Binding-site contacts:
Ligand atom C6 contacts residue ARG894 of chain 1.C at 4.1 Å.
Ligand atom C2 contacts residue ASN874 of chain 1.C at 2.4 Å.
Ligand atom O3 contacts residue ARG894 of chain 1.C at 2.8 Å (salt-bridge).
Ligand atom C8 contacts residue ARG894 of chain 1.C at 4.1 Å.
Ligand atom C3 contacts residue ARG894 of chain 1.C at 3.7 Å.
Ligand atom C4 contacts residue GLN887 of chain 1.C at 4.4 Å.
Ligand atom O7 contacts residue VAL875 of chain 1.C at 3.4 Å.
Ligand atom C7 contacts residue VAL875 of chain 1.C at 4.3 Å (hydrophobic).
Ligand atom N2 contacts residue ASN874 of chain 1.C at 3.0 Å (h-bond).
Ligand atom N2 contacts residue GLN887 of chain 1.C at 3.1 Å (h-bond).
Ligand atom C1 contacts residue ASN874 of chain 1.C at 1.4 Å.
Ligand atom C7 contacts residue ASN874 of chain 1.C at 3.6 Å.
Ligand atom O3 contacts residue GLN887 of chain 1.C at 4.1 Å.
Ligand atom C8 contacts residue SER876 of chain 1.C at 3.6 Å.
Ligand atom C3 contacts residue ASN874 of chain 1.C at 3.8 Å.
Ligand atom C3 contacts residue GLN887 of chain 1.C at 3.4 Å.
Ligand atom C8 contacts residue GLY885 of chain 1.C at 3.9 Å.
Ligand atom C5 contacts residue ASN874 of chain 1.C at 3.6 Å.
Ligand atom C1 contacts residue GLN887 of chain 1.C at 3.9 Å.
Ligand atom C8 contacts residue LEU886 of chain 1.C at 3.8 Å (hydrophobic).
Ligand atom O7 contacts residue SER876 of chain 1.C at 2.7 Å (h-bond).
Ligand atom C8 contacts residue ASN874 of chain 1.C at 4.2 Å.
Ligand atom N2 contacts residue ARG894 of chain 1.C at 4.5 Å.
Ligand atom C5 contacts residue GLN887 of chain 1.C at 4.3 Å.
Ligand atom C2 contacts residue GLN887 of chain 1.C at 3.6 Å.
Ligand atom O5 contacts residue ASN874 of chain 1.C at 2.3 Å (h-bond).
Ligand atom C8 contacts residue GLN887 of chain 1.C at 3.9 Å.
Ligand atom O5 contacts residue ARG894 of chain 1.C at 3.7 Å.
Ligand atom C7 contacts residue SER876 of chain 1.C at 3.4 Å.
Ligand atom C7 contacts residue GLN887 of chain 1.C at 4.1 Å.
Ligand atom O7 contacts residue ASN874 of chain 1.C at 3.6 Å.
Ligand atom C4 contacts residue ASN874 of chain 1.C at 4.2 Å.

A protein and the small-molecule ligand that binds it are described below.
Small molecule (SMILES): CC(=O)N[C@H]1[C@H](O[C@H]2[C@H](O)[C@@H](NC(C)=O)CO[C@@H]2CO)O[C@H](CO)[C@@H](O)[C@@H]1O

Sequence of chain 1.C:
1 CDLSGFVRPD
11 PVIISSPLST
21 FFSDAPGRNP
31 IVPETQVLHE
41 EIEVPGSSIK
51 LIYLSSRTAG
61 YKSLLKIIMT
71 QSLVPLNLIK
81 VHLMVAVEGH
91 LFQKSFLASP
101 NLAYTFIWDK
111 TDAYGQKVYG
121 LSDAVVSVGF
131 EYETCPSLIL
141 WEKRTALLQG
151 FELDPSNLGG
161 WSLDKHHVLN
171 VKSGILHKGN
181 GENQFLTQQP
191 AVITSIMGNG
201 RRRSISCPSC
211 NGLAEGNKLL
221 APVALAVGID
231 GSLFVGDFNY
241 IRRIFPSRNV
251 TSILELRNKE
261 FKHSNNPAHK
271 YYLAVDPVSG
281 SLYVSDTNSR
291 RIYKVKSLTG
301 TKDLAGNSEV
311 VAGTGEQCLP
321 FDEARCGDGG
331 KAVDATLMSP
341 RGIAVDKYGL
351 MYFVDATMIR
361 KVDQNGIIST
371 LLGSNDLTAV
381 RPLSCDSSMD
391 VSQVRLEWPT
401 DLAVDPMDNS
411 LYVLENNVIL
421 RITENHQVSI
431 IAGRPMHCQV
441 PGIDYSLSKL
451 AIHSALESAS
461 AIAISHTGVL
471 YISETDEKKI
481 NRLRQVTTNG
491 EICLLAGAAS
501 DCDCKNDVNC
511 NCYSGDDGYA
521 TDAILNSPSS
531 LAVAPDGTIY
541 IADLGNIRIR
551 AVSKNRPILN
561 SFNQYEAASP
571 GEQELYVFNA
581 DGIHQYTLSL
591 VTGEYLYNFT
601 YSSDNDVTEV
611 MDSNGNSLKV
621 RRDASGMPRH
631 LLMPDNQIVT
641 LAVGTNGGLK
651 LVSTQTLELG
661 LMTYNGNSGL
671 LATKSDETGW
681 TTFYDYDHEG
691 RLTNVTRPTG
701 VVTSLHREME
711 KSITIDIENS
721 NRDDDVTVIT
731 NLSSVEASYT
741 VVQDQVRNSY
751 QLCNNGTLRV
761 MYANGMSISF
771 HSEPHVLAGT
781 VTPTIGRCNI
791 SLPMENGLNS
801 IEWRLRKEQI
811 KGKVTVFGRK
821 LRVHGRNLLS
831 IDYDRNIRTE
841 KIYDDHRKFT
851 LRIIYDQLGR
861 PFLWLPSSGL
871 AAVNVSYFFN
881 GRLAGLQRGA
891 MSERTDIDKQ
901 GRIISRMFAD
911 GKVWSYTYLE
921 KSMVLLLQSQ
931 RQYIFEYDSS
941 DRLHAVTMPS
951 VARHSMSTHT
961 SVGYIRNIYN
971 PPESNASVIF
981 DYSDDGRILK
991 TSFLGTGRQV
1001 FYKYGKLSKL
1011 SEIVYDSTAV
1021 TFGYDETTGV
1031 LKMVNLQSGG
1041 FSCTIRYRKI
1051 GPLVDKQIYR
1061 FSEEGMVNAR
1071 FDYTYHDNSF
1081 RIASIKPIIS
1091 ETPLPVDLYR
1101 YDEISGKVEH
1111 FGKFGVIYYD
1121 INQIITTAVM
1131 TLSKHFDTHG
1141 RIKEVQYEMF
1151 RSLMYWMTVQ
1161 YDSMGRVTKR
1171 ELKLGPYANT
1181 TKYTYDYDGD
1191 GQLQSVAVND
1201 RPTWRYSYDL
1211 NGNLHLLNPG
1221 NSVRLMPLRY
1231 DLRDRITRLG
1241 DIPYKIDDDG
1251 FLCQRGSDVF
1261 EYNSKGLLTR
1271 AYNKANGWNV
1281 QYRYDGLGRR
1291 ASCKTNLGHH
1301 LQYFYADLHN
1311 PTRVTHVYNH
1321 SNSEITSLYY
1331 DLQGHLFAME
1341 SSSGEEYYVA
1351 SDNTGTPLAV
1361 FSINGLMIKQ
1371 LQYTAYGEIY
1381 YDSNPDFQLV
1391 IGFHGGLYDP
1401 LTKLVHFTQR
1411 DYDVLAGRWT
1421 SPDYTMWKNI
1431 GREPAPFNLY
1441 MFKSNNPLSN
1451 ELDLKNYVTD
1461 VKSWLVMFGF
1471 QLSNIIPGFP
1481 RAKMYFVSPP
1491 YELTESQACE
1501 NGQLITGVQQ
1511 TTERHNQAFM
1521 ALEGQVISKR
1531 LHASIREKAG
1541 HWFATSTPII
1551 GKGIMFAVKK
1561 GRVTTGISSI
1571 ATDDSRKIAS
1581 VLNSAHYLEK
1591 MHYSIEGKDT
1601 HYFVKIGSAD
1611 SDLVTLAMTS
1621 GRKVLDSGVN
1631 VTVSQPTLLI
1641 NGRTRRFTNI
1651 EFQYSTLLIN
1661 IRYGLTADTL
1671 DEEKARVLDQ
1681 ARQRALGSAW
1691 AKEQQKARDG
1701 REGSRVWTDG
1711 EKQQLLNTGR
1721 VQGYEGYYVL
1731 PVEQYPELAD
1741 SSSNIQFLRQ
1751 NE